Sequence of chain 1.P:
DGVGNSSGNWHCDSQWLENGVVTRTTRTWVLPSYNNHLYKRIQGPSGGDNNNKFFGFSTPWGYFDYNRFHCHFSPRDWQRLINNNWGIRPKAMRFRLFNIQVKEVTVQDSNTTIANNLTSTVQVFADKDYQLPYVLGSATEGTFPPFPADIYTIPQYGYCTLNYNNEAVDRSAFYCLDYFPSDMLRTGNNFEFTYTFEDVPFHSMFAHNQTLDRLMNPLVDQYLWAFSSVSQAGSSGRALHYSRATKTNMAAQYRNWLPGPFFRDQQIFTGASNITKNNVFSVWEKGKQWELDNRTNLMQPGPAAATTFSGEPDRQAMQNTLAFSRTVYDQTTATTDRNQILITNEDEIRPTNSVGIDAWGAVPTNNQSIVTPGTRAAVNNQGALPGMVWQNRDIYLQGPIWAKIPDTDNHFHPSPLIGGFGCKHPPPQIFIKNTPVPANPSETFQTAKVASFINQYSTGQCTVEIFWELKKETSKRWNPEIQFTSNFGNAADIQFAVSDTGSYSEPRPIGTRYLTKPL

Binding-site contacts:
Ligand atom P contacts residue ASP425 of chain 1.P at 3.7 Å.
Ligand atom C2 contacts residue GLY438 of chain 1.N at 3.9 Å.
Ligand atom C6 contacts residue PRO217 of chain 1.N at 4.0 Å (hydrophobic).
Ligand atom N1 contacts residue PRO430 of chain 1.N at 3.5 Å (h-bond).
Ligand atom N1 contacts residue GLY438 of chain 1.N at 3.7 Å.
Ligand atom O4' contacts residue ASN426 of chain 1.P at 4.0 Å.
Ligand atom N3 contacts residue PRO430 of chain 1.N at 4.1 Å.
Ligand atom C6 contacts residue PRO430 of chain 1.N at 3.7 Å (hydrophobic).
Ligand atom C2' contacts residue PRO430 of chain 1.N at 3.5 Å (hydrophobic).
Ligand atom C2' contacts residue HIS429 of chain 1.N at 3.7 Å.
Ligand atom N9 contacts residue ASN426 of chain 1.P at 4.1 Å.
Ligand atom C3' contacts residue HIS429 of chain 1.N at 3.7 Å.
Ligand atom N6 contacts residue GLY436 of chain 1.N at 3.8 Å.
Ligand atom O2P contacts residue HIS427 of chain 1.P at 3.1 Å.
Ligand atom N6 contacts residue PRO432 of chain 1.N at 4.0 Å.
Ligand atom N3 contacts residue PRO217 of chain 1.N at 3.9 Å.
Ligand atom C4 contacts residue PRO217 of chain 1.N at 3.8 Å (hydrophobic).
Ligand atom O4' contacts residue HIS429 of chain 1.N at 4.0 Å.
Ligand atom C6 contacts residue SER431 of chain 1.N at 3.8 Å.
Ligand atom C5 contacts residue PRO217 of chain 1.N at 3.8 Å (hydrophobic).
Ligand atom C5 contacts residue SER431 of chain 1.N at 4.0 Å.
Ligand atom O5' contacts residue HIS429 of chain 1.N at 4.2 Å.
Ligand atom C5' contacts residue HIS427 of chain 1.P at 4.0 Å.
Ligand atom O2P contacts residue ASN426 of chain 1.P at 3.3 Å.
Ligand atom N9 contacts residue PRO217 of chain 1.N at 4.2 Å.
Ligand atom N6 contacts residue PRO430 of chain 1.N at 4.1 Å.
Ligand atom C2 contacts residue PRO430 of chain 1.N at 3.8 Å (hydrophobic).
Ligand atom N7 contacts residue ASN408 of chain 1.N at 3.5 Å (h-bond).
Ligand atom O2P contacts residue ASP425 of chain 1.P at 3.2 Å (salt-bridge).
Ligand atom N1 contacts residue PRO217 of chain 1.N at 4.1 Å.
Ligand atom C5' contacts residue HIS429 of chain 1.N at 3.1 Å.
Ligand atom C8 contacts residue ASP425 of chain 1.P at 4.1 Å.
Ligand atom N6 contacts residue SER431 of chain 1.N at 3.3 Å.
Ligand atom C2 contacts residue PRO217 of chain 1.N at 3.8 Å (hydrophobic).
Ligand atom C8 contacts residue ASN426 of chain 1.P at 3.0 Å.
Ligand atom N6 contacts residue GLY438 of chain 1.N at 4.2 Å.
Ligand atom N7 contacts residue ASN426 of chain 1.P at 3.5 Å (h-bond).
Ligand atom N7 contacts residue SER431 of chain 1.N at 3.8 Å.
Ligand atom N6 contacts residue ASN408 of chain 1.N at 3.9 Å.
Ligand atom C4' contacts residue HIS429 of chain 1.N at 3.9 Å.

The protein below binds the small molecule below.
Small molecule (SMILES): Nc1ncnc2c1ncn2[C@H]1C[C@H](O)[C@@H](COP(=O)(O)O)O1

Sequence of chain 1.N:
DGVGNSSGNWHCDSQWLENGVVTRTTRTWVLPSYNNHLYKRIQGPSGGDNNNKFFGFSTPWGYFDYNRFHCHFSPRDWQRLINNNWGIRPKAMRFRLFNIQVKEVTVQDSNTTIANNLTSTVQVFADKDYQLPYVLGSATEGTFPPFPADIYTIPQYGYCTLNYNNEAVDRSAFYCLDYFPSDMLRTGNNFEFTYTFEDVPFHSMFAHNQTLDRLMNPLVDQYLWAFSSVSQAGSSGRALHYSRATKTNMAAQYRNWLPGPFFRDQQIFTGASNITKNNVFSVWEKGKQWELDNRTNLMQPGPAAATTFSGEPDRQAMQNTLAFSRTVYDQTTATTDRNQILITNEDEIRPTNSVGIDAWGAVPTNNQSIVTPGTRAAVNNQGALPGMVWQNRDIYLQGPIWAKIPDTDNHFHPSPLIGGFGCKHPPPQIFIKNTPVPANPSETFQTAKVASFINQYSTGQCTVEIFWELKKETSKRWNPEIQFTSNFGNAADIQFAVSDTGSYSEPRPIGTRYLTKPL